Binding-site contacts:
Ligand atom N1 contacts residue GLU318 of chain 2.A at 2.6 Å (salt-bridge).
Ligand atom C5 contacts residue ILE200 of chain 2.A at 3.4 Å (hydrophobic).
Ligand atom O5' contacts residue GLY235 of chain 2.A at 3.6 Å.
Ligand atom O2' contacts residue 6G11 of chain 2.B at 3.4 Å.
Ligand atom O3P contacts residue SER258 of chain 2.A at 3.3 Å (h-bond).
Ligand atom C3' contacts residue ASP234 of chain 2.A at 3.5 Å.
Ligand atom O2P contacts residue SER258 of chain 2.A at 3.0 Å (h-bond).
Ligand atom P contacts residue TYR281 of chain 2.A at 3.7 Å.
Ligand atom O3' contacts residue ASP234 of chain 2.A at 2.6 Å (salt-bridge).
Ligand atom C2 contacts residue 6G11 of chain 2.B at 3.2 Å.
Ligand atom C2 contacts residue CYS201 of chain 2.A at 3.3 Å (hydrophobic).
Ligand atom N1 contacts residue 6G11 of chain 2.B at 2.8 Å (h-bond).
Ligand atom O3P contacts residue GLY257 of chain 2.A at 3.0 Å (h-bond).
Ligand atom C6 contacts residue GLU318 of chain 2.A at 3.6 Å.
Ligand atom C8 contacts residue MET70 of chain 2.A at 3.6 Å (hydrophobic).
Ligand atom O6 contacts residue GLY285 of chain 2.A at 2.7 Å (h-bond).
Ligand atom C2 contacts residue GLU318 of chain 2.A at 3.4 Å.
Ligand atom O6 contacts residue GLY283 of chain 2.A at 3.1 Å.
Ligand atom C4' contacts residue ASP234 of chain 2.A at 3.5 Å.
Ligand atom C6 contacts residue GLY285 of chain 2.A at 3.6 Å.
Ligand atom O2P contacts residue TYR281 of chain 2.A at 2.6 Å (h-bond).
Ligand atom O6 contacts residue GLY319 of chain 2.A at 3.3 Å.
Ligand atom C3' contacts residue SER68 of chain 2.A at 3.6 Å.
Ligand atom N7 contacts residue GLY283 of chain 2.A at 3.6 Å.
Ligand atom O6 contacts residue MET284 of chain 2.A at 3.3 Å (h-bond).
Ligand atom C5' contacts residue TYR281 of chain 2.A at 3.4 Å (hydrophobic).
Ligand atom C4 contacts residue ILE200 of chain 2.A at 3.7 Å (hydrophobic).
Ligand atom C6 contacts residue 6G11 of chain 2.B at 2.9 Å.
Ligand atom C5 contacts residue 6G11 of chain 2.B at 3.7 Å.
Ligand atom O5' contacts residue GLY198 of chain 2.A at 3.6 Å.
Ligand atom O2P contacts residue SER199 of chain 2.A at 2.8 Å (h-bond).
Ligand atom O1P contacts residue GLY198 of chain 2.A at 3.6 Å.
Ligand atom C5 contacts residue MET284 of chain 2.A at 3.7 Å (hydrophobic).
Ligand atom O1P contacts residue GLY236 of chain 2.A at 3.0 Å (h-bond).
Ligand atom O3' contacts residue SER68 of chain 2.A at 2.8 Å (h-bond).
Ligand atom O6 contacts residue 6G11 of chain 2.B at 3.2 Å (h-bond).
Ligand atom N3 contacts residue 6G11 of chain 2.B at 3.4 Å.
Ligand atom N7 contacts residue MET284 of chain 2.A at 3.0 Å (h-bond).
Ligand atom O1P contacts residue SER199 of chain 2.A at 2.9 Å (h-bond).
Ligand atom O2' contacts residue ASP234 of chain 2.A at 2.7 Å (salt-bridge).

A small-molecule ligand and the protein it binds are described below.
Small molecule (SMILES): O=c1[nH]cnc2c1ncn2[C@@H]1O[C@H](COP(=O)(O)O)[C@@H](O)[C@H]1O

Sequence of chain 2.A:
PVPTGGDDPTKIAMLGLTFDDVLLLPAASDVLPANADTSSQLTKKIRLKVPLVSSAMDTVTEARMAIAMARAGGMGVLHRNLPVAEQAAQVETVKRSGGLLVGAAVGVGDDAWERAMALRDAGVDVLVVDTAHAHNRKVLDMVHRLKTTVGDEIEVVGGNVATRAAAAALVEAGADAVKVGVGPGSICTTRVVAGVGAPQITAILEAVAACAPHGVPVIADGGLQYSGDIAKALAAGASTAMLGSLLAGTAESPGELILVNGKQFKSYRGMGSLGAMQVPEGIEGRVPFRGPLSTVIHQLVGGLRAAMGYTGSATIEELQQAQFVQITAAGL